Sequence of chain 1.B:
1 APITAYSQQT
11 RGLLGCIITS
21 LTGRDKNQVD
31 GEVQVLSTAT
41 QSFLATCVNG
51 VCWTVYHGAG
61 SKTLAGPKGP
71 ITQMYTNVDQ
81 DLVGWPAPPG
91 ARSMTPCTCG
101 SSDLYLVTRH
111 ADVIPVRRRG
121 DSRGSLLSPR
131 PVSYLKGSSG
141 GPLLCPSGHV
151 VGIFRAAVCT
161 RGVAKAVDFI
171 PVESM

Binding-site contacts:
Ligand atom O31 contacts residue PHE43 of chain 1.B at 3.6 Å.
Ligand atom O contacts residue LYS136 of chain 1.B at 2.6 Å (salt-bridge).
Ligand atom O31 contacts residue SER138 of chain 1.B at 3.7 Å.
Ligand atom CA contacts residue ALA157 of chain 1.B at 3.5 Å (hydrophobic).
Ligand atom N contacts residue HIS57 of chain 1.B at 3.7 Å.
Ligand atom N contacts residue ARG155 of chain 1.B at 3.0 Å (salt-bridge).
Ligand atom S29 contacts residue SER139 of chain 1.B at 3.1 Å (h-bond).
Ligand atom C contacts residue SER139 of chain 1.B at 3.6 Å.
Ligand atom C24 contacts residue LEU135 of chain 1.B at 3.6 Å (hydrophobic).
Ligand atom C33 contacts residue GLN41 of chain 1.B at 3.6 Å.
Ligand atom C32 contacts residue HIS57 of chain 1.B at 3.3 Å.
Ligand atom N28 contacts residue SER139 of chain 1.B at 2.9 Å (h-bond).
Ligand atom N28 contacts residue HIS57 of chain 1.B at 3.2 Å (h-bond).
Ligand atom O contacts residue ALA157 of chain 1.B at 2.9 Å (h-bond).
Ligand atom C33 contacts residue PHE43 of chain 1.B at 3.6 Å (hydrophobic).
Ligand atom C3 contacts residue CYS159 of chain 1.B at 1.8 Å (hydrophobic).
Ligand atom N contacts residue ALA157 of chain 1.B at 3.0 Å (h-bond).
Ligand atom C1 contacts residue HIS57 of chain 1.B at 3.4 Å.
Ligand atom C22 contacts residue PHE154 of chain 1.B at 3.6 Å (hydrophobic).
Ligand atom O30 contacts residue GLY137 of chain 1.B at 3.6 Å (h-bond).
Ligand atom C34 contacts residue GLN41 of chain 1.B at 2.9 Å.
Ligand atom C2 contacts residue CYS159 of chain 1.B at 2.9 Å (hydrophobic).
Ligand atom N2 contacts residue HIS57 of chain 1.B at 3.6 Å.
Ligand atom C10 contacts residue ASP81 of chain 1.B at 3.5 Å.
Ligand atom O contacts residue LYS136 of chain 1.B at 3.4 Å.
Ligand atom C32 contacts residue SER139 of chain 1.B at 3.3 Å.
Ligand atom C34 contacts residue HIS57 of chain 1.B at 3.6 Å.
Ligand atom C23 contacts residue PHE154 of chain 1.B at 3.1 Å (hydrophobic).
Ligand atom C24 contacts residue LYS136 of chain 1.B at 3.7 Å.
Ligand atom O31 contacts residue GLY137 of chain 1.B at 3.2 Å.
Ligand atom O31 contacts residue SER42 of chain 1.B at 3.7 Å.
Ligand atom C5 contacts residue ASP81 of chain 1.B at 3.5 Å.
Ligand atom C14 contacts residue HIS57 of chain 1.B at 3.4 Å.
Ligand atom O31 contacts residue SER139 of chain 1.B at 2.7 Å (h-bond).
Ligand atom O contacts residue GLY137 of chain 1.B at 3.2 Å (h-bond).
Ligand atom C25 contacts residue VAL132 of chain 1.B at 3.7 Å (hydrophobic).
Ligand atom O contacts residue ALA156 of chain 1.B at 3.4 Å.
Ligand atom C3 contacts residue ALA157 of chain 1.B at 3.4 Å (hydrophobic).
Ligand atom BR1 contacts residue ARG155 of chain 1.B at 3.5 Å.
Ligand atom CB contacts residue ALA157 of chain 1.B at 3.3 Å (hydrophobic).

This small molecule binds to this protein.
Small molecule (SMILES): C=C[C@@H]1C[C@]1(NC(=O)[C@@H]1C[C@@H](Oc2nccc3ccc(Br)cc23)CN1C(=O)[C@@H](C)NC(=O)CC)C(=O)NS(=O)(=O)C1CC1